Sequence of chain 1.B:
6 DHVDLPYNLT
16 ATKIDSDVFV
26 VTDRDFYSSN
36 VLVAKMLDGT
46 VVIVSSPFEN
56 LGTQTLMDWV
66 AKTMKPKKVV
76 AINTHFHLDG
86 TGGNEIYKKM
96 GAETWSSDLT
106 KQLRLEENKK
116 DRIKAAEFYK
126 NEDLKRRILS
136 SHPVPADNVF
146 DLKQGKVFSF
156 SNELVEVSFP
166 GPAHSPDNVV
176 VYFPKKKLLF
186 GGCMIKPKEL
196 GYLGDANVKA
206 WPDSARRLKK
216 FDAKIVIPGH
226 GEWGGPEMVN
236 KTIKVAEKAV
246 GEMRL

Binding-site contacts:
Ligand atom CL3 contacts residue TYR32 of chain 1.B at 3.5 Å.
Ligand atom C03 contacts residue GOL1 of chain 1.Q at 3.4 Å.
Ligand atom O01 contacts residue HIS169 of chain 1.B at 3.4 Å.
Ligand atom O14 contacts residue LYS191 of chain 1.B at 3.5 Å (salt-bridge).
Ligand atom O10 contacts residue PHE53 of chain 1.B at 3.5 Å.
Ligand atom O10 contacts residue ASP84 of chain 1.B at 3.2 Å (salt-bridge).
Ligand atom O14 contacts residue ZN1 of chain 1.O at 2.5 Å.
Ligand atom C04 contacts residue TYR197 of chain 1.B at 4.0 Å (hydrophobic).
Ligand atom O14 contacts residue CYS188 of chain 1.B at 3.6 Å.
Ligand atom O10 contacts residue HIS225 of chain 1.B at 4.3 Å.
Ligand atom O14 contacts residue ZN1 of chain 1.P at 4.0 Å.
Ligand atom CL3 contacts residue PHE53 of chain 1.B at 3.7 Å.
Ligand atom S05 contacts residue TYR32 of chain 1.B at 4.1 Å.
Ligand atom O09 contacts residue ZN1 of chain 1.O at 4.0 Å.
Ligand atom CL2 contacts residue TYR197 of chain 1.B at 3.5 Å.
Ligand atom C03 contacts residue HIS225 of chain 1.B at 3.8 Å.
Ligand atom C02 contacts residue HIS225 of chain 1.B at 3.8 Å.
Ligand atom C08 contacts residue ZN1 of chain 1.O at 4.0 Å.
Ligand atom C02 contacts residue GOL1 of chain 1.Q at 4.3 Å.
Ligand atom O09 contacts residue HIS169 of chain 1.B at 4.0 Å.
Ligand atom O01 contacts residue GLY196 of chain 1.B at 4.0 Å.
Ligand atom O10 contacts residue ZN1 of chain 1.P at 4.3 Å.
Ligand atom C07 contacts residue HIS225 of chain 1.B at 3.7 Å.
Ligand atom C03 contacts residue ZN1 of chain 1.O at 4.0 Å.
Ligand atom C07 contacts residue ZN1 of chain 1.O at 3.8 Å.
Ligand atom O01 contacts residue TYR197 of chain 1.B at 3.4 Å (h-bond).
Ligand atom O14 contacts residue HIS169 of chain 1.B at 3.3 Å.
Ligand atom O09 contacts residue ZN1 of chain 1.P at 3.6 Å.
Ligand atom O10 contacts residue ZN1 of chain 1.O at 3.6 Å.
Ligand atom O09 contacts residue HIS82 of chain 1.B at 4.0 Å.
Ligand atom O01 contacts residue LYS191 of chain 1.B at 2.8 Å (salt-bridge).
Ligand atom C04 contacts residue GOL1 of chain 1.Q at 3.0 Å.
Ligand atom S05 contacts residue GOL1 of chain 1.Q at 3.6 Å (h-bond).
Ligand atom C06 contacts residue TYR32 of chain 1.B at 3.9 Å (hydrophobic).
Ligand atom O14 contacts residue HIS225 of chain 1.B at 3.1 Å (h-bond).
Ligand atom O01 contacts residue LEU195 of chain 1.B at 3.9 Å.
Ligand atom O09 contacts residue TYR197 of chain 1.B at 4.1 Å.
Ligand atom C02 contacts residue ZN1 of chain 1.O at 3.6 Å.
Ligand atom C02 contacts residue HIS169 of chain 1.B at 3.6 Å.
Ligand atom C02 contacts residue LYS191 of chain 1.B at 3.4 Å.

This small molecule binds to this protein.
Small molecule (SMILES): O=C(O)[C@@H]1C=[SH][C@H]2[C@@H]1C(O)(O)C2(Cl)Cl